Sequence of chain 1.B:
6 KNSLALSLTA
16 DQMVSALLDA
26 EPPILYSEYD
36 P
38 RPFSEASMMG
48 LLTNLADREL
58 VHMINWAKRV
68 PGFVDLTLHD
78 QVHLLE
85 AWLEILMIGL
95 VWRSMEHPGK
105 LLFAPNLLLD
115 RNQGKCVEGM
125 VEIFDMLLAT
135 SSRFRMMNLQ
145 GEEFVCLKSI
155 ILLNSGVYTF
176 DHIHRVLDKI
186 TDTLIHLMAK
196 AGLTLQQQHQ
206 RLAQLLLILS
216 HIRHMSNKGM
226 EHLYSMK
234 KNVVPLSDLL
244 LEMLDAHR

This protein binds this small molecule.
Small molecule (SMILES): CC(C)(c1cc(Cl)c(O)c(Cl)c1)c1cc(Cl)c(O)c(Cl)c1

Binding-site contacts:
Ligand atom CAQ contacts residue PHE107 of chain 1.B at 4.0 Å (hydrophobic).
Ligand atom CLAG contacts residue LEU94 of chain 1.B at 3.8 Å.
Ligand atom CAR contacts residue LEU49 of chain 1.B at 4.1 Å (hydrophobic).
Ligand atom CLAE contacts residue ILE127 of chain 1.B at 4.0 Å.
Ligand atom CAQ contacts residue LEU90 of chain 1.B at 4.2 Å (hydrophobic).
Ligand atom CAA contacts residue MET46 of chain 1.B at 4.2 Å (hydrophobic).
Ligand atom CLAG contacts residue LEU90 of chain 1.B at 3.6 Å.
Ligand atom OAC contacts residue HIS227 of chain 1.B at 2.8 Å (h-bond).
Ligand atom CAP contacts residue HIS227 of chain 1.B at 3.9 Å.
Ligand atom CAL contacts residue ALA53 of chain 1.B at 3.6 Å (hydrophobic).
Ligand atom CLAH contacts residue LEU49 of chain 1.B at 3.7 Å.
Ligand atom CLAE contacts residue MET124 of chain 1.B at 3.9 Å.
Ligand atom OAC contacts residue MET124 of chain 1.B at 3.6 Å.
Ligand atom CAA contacts residue THR50 of chain 1.B at 4.0 Å.
Ligand atom CAN contacts residue PHE107 of chain 1.B at 3.7 Å (hydrophobic).
Ligand atom CAR contacts residue GLU56 of chain 1.B at 3.7 Å.
Ligand atom CAJ contacts residue LEU228 of chain 1.B at 4.1 Å (hydrophobic).
Ligand atom CLAF contacts residue GLY224 of chain 1.B at 4.0 Å.
Ligand atom CLAE contacts residue PHE128 of chain 1.B at 3.3 Å.
Ligand atom CAN contacts residue GLU56 of chain 1.B at 3.8 Å.
Ligand atom CLAF contacts residue LEU228 of chain 1.B at 3.5 Å.
Ligand atom CLAE contacts residue PHE107 of chain 1.B at 4.1 Å.
Ligand atom CLAH contacts residue LEU52 of chain 1.B at 3.5 Å.
Ligand atom CAR contacts residue ALA53 of chain 1.B at 4.1 Å (hydrophobic).
Ligand atom CLAH contacts residue PHE107 of chain 1.B at 3.8 Å.
Ligand atom OAC contacts residue ILE127 of chain 1.B at 3.6 Å.
Ligand atom CLAF contacts residue HIS227 of chain 1.B at 3.0 Å.
Ligand atom CAK contacts residue LEU87 of chain 1.B at 4.2 Å (hydrophobic).
Ligand atom OAD contacts residue PHE107 of chain 1.B at 3.7 Å.
Ligand atom CAL contacts residue LEU49 of chain 1.B at 3.5 Å (hydrophobic).
Ligand atom CLAG contacts residue MET91 of chain 1.B at 3.6 Å.
Ligand atom CAA contacts residue LEU49 of chain 1.B at 3.5 Å (hydrophobic).
Ligand atom CLAH contacts residue GLU56 of chain 1.B at 3.1 Å.
Ligand atom CLAF contacts residue MET231 of chain 1.B at 3.7 Å.
Ligand atom CAR contacts residue PHE107 of chain 1.B at 3.8 Å (hydrophobic).
Ligand atom CAA contacts residue ALA53 of chain 1.B at 4.0 Å (hydrophobic).
Ligand atom OAD contacts residue GLU56 of chain 1.B at 3.3 Å (salt-bridge).
Ligand atom CLAH contacts residue ALA53 of chain 1.B at 3.7 Å.
Ligand atom CAM contacts residue HIS227 of chain 1.B at 3.8 Å.
Ligand atom CAB contacts residue LEU87 of chain 1.B at 4.2 Å (hydrophobic).